Sequence of chain 1.C:
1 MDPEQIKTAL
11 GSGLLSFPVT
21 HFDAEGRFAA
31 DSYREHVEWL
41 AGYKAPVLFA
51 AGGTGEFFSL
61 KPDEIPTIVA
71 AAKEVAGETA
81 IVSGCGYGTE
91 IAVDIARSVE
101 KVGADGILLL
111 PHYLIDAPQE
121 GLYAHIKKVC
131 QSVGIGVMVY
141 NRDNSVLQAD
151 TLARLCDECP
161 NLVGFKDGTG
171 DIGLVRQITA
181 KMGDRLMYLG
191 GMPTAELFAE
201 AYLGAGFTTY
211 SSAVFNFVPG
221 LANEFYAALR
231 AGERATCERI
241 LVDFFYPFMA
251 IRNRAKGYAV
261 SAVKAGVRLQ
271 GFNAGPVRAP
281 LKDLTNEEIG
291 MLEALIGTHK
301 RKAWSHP

Binding-site contacts:
Ligand atom CA contacts residue LYS166 of chain 1.C at 3.1 Å.
Ligand atom O contacts residue PHE17 of chain 1.C at 3.4 Å.
Ligand atom OXT contacts residue GLY52 of chain 1.C at 4.4 Å.
Ligand atom C contacts residue GLY53 of chain 1.C at 3.5 Å.
Ligand atom CA contacts residue SER211 of chain 1.C at 4.1 Å.
Ligand atom O contacts residue TYR140 of chain 1.C at 3.6 Å.
Ligand atom C contacts residue TYR140 of chain 1.C at 3.9 Å (hydrophobic).
Ligand atom C contacts residue THR54 of chain 1.C at 4.0 Å.
Ligand atom OXT contacts residue THR54 of chain 1.C at 3.0 Å (h-bond).
Ligand atom CA contacts residue TYR140 of chain 1.C at 2.8 Å (hydrophobic).
Ligand atom C contacts residue PHE17 of chain 1.C at 3.5 Å (hydrophobic).
Ligand atom OXT contacts residue PHE17 of chain 1.C at 3.6 Å.
Ligand atom O contacts residue GLY52 of chain 1.C at 3.8 Å.
Ligand atom OXT contacts residue GLY53 of chain 1.C at 3.4 Å.
Ligand atom C contacts residue LYS166 of chain 1.C at 4.3 Å.
Ligand atom O contacts residue THR54 of chain 1.C at 4.3 Å.
Ligand atom O contacts residue LEU108 of chain 1.C at 3.9 Å.
Ligand atom CB contacts residue GLY191 of chain 1.C at 3.8 Å.
Ligand atom CB contacts residue TYR140 of chain 1.C at 2.9 Å (hydrophobic).
Ligand atom O contacts residue GLY53 of chain 1.C at 2.8 Å (h-bond).
Ligand atom CA contacts residue PHE17 of chain 1.C at 3.7 Å (hydrophobic).
Ligand atom CB contacts residue SER211 of chain 1.C at 3.3 Å.
Ligand atom CB contacts residue LYS166 of chain 1.C at 3.6 Å.

A protein and the small-molecule ligand that binds it are described below.
Small molecule (SMILES): CC(=O)C(=O)O